Sequence of chain 3.A:
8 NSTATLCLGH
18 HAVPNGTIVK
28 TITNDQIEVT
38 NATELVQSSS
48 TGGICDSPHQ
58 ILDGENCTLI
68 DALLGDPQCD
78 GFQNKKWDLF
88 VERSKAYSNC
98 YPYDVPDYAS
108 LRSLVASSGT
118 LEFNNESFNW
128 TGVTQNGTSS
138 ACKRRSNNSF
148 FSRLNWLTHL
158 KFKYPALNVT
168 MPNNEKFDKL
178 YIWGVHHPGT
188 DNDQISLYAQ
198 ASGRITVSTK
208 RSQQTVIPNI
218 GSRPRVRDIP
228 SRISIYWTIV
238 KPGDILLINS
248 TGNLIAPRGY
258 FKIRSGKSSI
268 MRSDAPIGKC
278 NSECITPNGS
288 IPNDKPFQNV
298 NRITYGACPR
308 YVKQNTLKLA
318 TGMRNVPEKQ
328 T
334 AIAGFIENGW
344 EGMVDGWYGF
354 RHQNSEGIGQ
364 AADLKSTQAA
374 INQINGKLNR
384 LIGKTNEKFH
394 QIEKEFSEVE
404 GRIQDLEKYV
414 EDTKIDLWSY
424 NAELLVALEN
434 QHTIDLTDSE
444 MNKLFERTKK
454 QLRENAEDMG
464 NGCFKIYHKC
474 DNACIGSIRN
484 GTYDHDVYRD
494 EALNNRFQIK

The protein below binds the small molecule below.
Small molecule (SMILES): CC(=O)N[C@@H]1[C@@H](O)[C@H](O)[C@@H](CO)O[C@H]1O

Binding-site contacts:
Ligand atom C3 contacts residue ASN285 of chain 3.A at 3.8 Å.
Ligand atom C8 contacts residue ASN285 of chain 3.A at 4.5 Å.
Ligand atom O7 contacts residue ASN285 of chain 3.A at 3.1 Å (h-bond).
Ligand atom C1 contacts residue VAL297 of chain 3.A at 3.6 Å (hydrophobic).
Ligand atom O5 contacts residue ASN298 of chain 3.A at 3.7 Å.
Ligand atom C8 contacts residue SER45 of chain 3.A at 3.4 Å.
Ligand atom C5 contacts residue ASN298 of chain 3.A at 3.8 Å.
Ligand atom C6 contacts residue GLU398 of chain 3.A at 4.2 Å.
Ligand atom C6 contacts residue ASN298 of chain 3.A at 4.0 Å.
Ligand atom O5 contacts residue ASN285 of chain 3.A at 2.4 Å (h-bond).
Ligand atom C3 contacts residue VAL297 of chain 3.A at 4.1 Å (hydrophobic).
Ligand atom C1 contacts residue ASN298 of chain 3.A at 4.0 Å.
Ligand atom C4 contacts residue ASN285 of chain 3.A at 4.2 Å.
Ligand atom C8 contacts residue VAL297 of chain 3.A at 4.2 Å (hydrophobic).
Ligand atom C7 contacts residue ASN285 of chain 3.A at 3.2 Å.
Ligand atom C7 contacts residue VAL297 of chain 3.A at 4.3 Å (hydrophobic).
Ligand atom C2 contacts residue ASN285 of chain 3.A at 2.4 Å.
Ligand atom C2 contacts residue VAL297 of chain 3.A at 3.9 Å (hydrophobic).
Ligand atom N2 contacts residue ASN285 of chain 3.A at 2.9 Å (h-bond).
Ligand atom C5 contacts residue ASN285 of chain 3.A at 3.6 Å.
Ligand atom C5 contacts residue VAL297 of chain 3.A at 4.5 Å (hydrophobic).
Ligand atom C1 contacts residue ASN285 of chain 3.A at 1.4 Å.
Ligand atom N2 contacts residue VAL297 of chain 3.A at 3.5 Å (h-bond).